A small-molecule ligand and the protein it binds are described below.
Small molecule (SMILES): CC(=O)N[C@@H]1[C@@H](O)[C@H](O)[C@@H](CO)O[C@H]1O

Binding-site contacts:
Ligand atom C7 contacts residue ASN160 of chain 1.C at 4.4 Å.
Ligand atom C4 contacts residue ASN160 of chain 1.C at 4.0 Å.
Ligand atom C2 contacts residue ASN160 of chain 1.C at 2.6 Å.
Ligand atom O5 contacts residue ASN163 of chain 1.C at 4.3 Å.
Ligand atom O5 contacts residue THR162 of chain 1.C at 2.6 Å (h-bond).
Ligand atom C6 contacts residue THR162 of chain 1.C at 4.0 Å.
Ligand atom C3 contacts residue ASN160 of chain 1.C at 3.8 Å.
Ligand atom C1 contacts residue ASN160 of chain 1.C at 1.4 Å.
Ligand atom C5 contacts residue ASN160 of chain 1.C at 3.2 Å.
Ligand atom O5 contacts residue ASN160 of chain 1.C at 2.4 Å (h-bond).
Ligand atom C5 contacts residue THR162 of chain 1.C at 3.3 Å.
Ligand atom N2 contacts residue ASN160 of chain 1.C at 3.3 Å (h-bond).
Ligand atom C6 contacts residue ASN163 of chain 1.C at 3.5 Å.
Ligand atom O6 contacts residue ASN163 of chain 1.C at 4.0 Å.
Ligand atom C6 contacts residue ASN160 of chain 1.C at 3.2 Å.
Ligand atom C1 contacts residue THR162 of chain 1.C at 3.7 Å.

Sequence of chain 1.C:
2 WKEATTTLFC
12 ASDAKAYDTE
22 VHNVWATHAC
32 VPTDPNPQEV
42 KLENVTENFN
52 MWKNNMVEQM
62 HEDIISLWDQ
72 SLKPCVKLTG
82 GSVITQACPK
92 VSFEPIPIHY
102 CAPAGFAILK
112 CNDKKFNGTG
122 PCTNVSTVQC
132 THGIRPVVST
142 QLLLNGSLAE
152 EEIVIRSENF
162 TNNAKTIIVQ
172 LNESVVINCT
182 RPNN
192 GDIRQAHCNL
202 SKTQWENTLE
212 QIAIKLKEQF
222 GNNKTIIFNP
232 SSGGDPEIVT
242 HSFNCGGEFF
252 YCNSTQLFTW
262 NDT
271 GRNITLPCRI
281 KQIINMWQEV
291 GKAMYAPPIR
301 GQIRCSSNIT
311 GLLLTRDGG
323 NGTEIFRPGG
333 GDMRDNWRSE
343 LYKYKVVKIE